This small molecule binds to this protein.
Small molecule (SMILES): CC(C)CCC[C@@H](C)[C@H]1CC[C@H]2[C@@H]3CC=C4C[C@@H](OC(=O)CCC(=O)O)CC[C@]4(C)[C@H]3CC[C@]12C

Binding-site contacts:
Ligand atom CAC contacts residue LEU193 of chain 1.A at 3.6 Å (hydrophobic).
Ligand atom CAE contacts residue LEU382 of chain 1.B at 4.0 Å (hydrophobic).
Ligand atom CAP contacts residue MET254 of chain 1.B at 3.9 Å (hydrophobic).
Ligand atom CAO contacts residue LEU193 of chain 1.A at 4.3 Å (hydrophobic).
Ligand atom CAO contacts residue MET254 of chain 1.B at 4.4 Å (hydrophobic).
Ligand atom OAW contacts residue ARG385 of chain 1.B at 4.4 Å.
Ligand atom CBB contacts residue LEU193 of chain 1.A at 3.7 Å (hydrophobic).
Ligand atom CAD contacts residue ARG385 of chain 1.B at 3.8 Å.
Ligand atom CAQ contacts residue PHE250 of chain 1.B at 3.7 Å (hydrophobic).
Ligand atom CAP contacts residue PHE250 of chain 1.B at 4.2 Å (hydrophobic).
Ligand atom CAE contacts residue PHE250 of chain 1.B at 3.7 Å (hydrophobic).
Ligand atom CAD contacts residue LEU382 of chain 1.B at 3.7 Å (hydrophobic).
Ligand atom CAV contacts residue ARG385 of chain 1.B at 4.5 Å.

Sequence of chain 1.A:
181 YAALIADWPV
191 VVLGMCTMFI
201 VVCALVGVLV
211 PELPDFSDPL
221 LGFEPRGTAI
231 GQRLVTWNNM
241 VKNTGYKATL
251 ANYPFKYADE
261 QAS

Sequence of chain 1.B:
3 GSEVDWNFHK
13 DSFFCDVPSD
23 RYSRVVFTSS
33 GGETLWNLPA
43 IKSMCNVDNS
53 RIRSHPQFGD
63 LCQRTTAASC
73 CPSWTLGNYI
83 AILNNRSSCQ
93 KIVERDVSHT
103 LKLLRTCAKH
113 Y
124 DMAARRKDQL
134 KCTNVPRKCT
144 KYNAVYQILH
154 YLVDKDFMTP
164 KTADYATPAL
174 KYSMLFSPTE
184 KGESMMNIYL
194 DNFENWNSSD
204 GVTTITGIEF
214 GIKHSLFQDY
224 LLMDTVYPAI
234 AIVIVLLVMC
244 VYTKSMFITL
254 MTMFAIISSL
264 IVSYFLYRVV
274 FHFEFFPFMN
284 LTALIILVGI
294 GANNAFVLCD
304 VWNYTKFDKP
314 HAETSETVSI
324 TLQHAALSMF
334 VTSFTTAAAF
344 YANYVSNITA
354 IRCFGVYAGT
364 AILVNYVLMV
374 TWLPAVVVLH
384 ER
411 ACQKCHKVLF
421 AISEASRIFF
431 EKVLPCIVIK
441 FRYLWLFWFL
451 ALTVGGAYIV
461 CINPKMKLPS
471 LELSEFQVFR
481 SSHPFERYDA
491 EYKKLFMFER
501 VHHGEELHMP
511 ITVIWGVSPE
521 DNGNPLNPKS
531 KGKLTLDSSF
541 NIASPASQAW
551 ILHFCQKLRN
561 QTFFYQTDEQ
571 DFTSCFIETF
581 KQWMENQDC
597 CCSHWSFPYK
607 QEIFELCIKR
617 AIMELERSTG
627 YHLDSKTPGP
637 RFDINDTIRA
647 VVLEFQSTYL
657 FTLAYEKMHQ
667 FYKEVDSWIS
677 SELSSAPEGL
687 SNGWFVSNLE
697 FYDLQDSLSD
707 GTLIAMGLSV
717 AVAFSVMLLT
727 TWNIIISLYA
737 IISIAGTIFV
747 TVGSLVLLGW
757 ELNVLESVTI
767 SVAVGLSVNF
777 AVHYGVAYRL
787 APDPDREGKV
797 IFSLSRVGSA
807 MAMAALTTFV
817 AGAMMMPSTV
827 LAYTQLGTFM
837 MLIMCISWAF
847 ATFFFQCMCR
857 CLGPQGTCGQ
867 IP